Binding-site contacts:
Ligand atom O2 contacts residue ASP36 of chain 1.C at 2.8 Å (salt-bridge).
Ligand atom O3P contacts residue GLY146 of chain 1.C at 3.0 Å (h-bond).
Ligand atom O3 contacts residue ZN1 of chain 1.Q at 2.9 Å.
Ligand atom O3P contacts residue SER199 of chain 1.C at 2.5 Å (h-bond).
Ligand atom O1 contacts residue MET38 of chain 1.C at 3.6 Å.
Ligand atom O4 contacts residue SER9 of chain 1.C at 2.6 Å (h-bond).
Ligand atom O1P contacts residue GLY198 of chain 1.C at 2.7 Å (h-bond).
Ligand atom C2 contacts residue ASP176 of chain 1.C at 3.7 Å.
Ligand atom O2 contacts residue HIS67 of chain 1.C at 3.6 Å.
Ligand atom O2P contacts residue GLY177 of chain 1.C at 3.5 Å.
Ligand atom O4 contacts residue LEU11 of chain 1.C at 3.2 Å.
Ligand atom O2 contacts residue MET69 of chain 1.C at 3.4 Å.
Ligand atom O1 contacts residue MET69 of chain 1.C at 3.4 Å (h-bond).
Ligand atom O2 contacts residue ASP176 of chain 1.C at 2.9 Å (salt-bridge).
Ligand atom C3 contacts residue ZN1 of chain 1.Q at 3.8 Å.
Ligand atom O1 contacts residue GLY143 of chain 1.C at 2.8 Å (h-bond).
Ligand atom O2 contacts residue ZN1 of chain 1.Q at 2.6 Å.
Ligand atom O3 contacts residue ASP36 of chain 1.C at 2.7 Å (salt-bridge).
Ligand atom C2 contacts residue ASP36 of chain 1.C at 3.3 Å.
Ligand atom O1 contacts residue PHE144 of chain 1.C at 3.6 Å (h-bond).
Ligand atom O3 contacts residue ASP176 of chain 1.C at 2.8 Å (salt-bridge).
Ligand atom O4 contacts residue ASP36 of chain 1.C at 3.1 Å (salt-bridge).
Ligand atom C3 contacts residue ASP36 of chain 1.C at 3.4 Å.
Ligand atom O2P contacts residue GLY178 of chain 1.C at 2.8 Å (h-bond).
Ligand atom C3 contacts residue ASP176 of chain 1.C at 3.1 Å.
Ligand atom O3 contacts residue HIS34 of chain 1.C at 3.6 Å.
Ligand atom O1 contacts residue PRO142 of chain 1.C at 3.6 Å.
Ligand atom C4 contacts residue SER9 of chain 1.C at 3.8 Å.
Ligand atom P contacts residue GLY198 of chain 1.C at 3.9 Å.
Ligand atom O5 contacts residue GLY145 of chain 1.C at 3.4 Å.
Ligand atom O3 contacts residue VAL196 of chain 1.C at 3.8 Å.
Ligand atom O3P contacts residue GLY145 of chain 1.C at 3.5 Å.
Ligand atom P contacts residue SER199 of chain 1.C at 3.8 Å.
Ligand atom C4 contacts residue ASP36 of chain 1.C at 3.8 Å.
Ligand atom C1 contacts residue PHE144 of chain 1.C at 3.8 Å (hydrophobic).
Ligand atom C2 contacts residue ZN1 of chain 1.Q at 3.6 Å.
Ligand atom C5 contacts residue ASP176 of chain 1.C at 3.7 Å.
Ligand atom O1P contacts residue SER199 of chain 1.C at 3.8 Å.
Ligand atom O1P contacts residue ALA197 of chain 1.C at 3.6 Å.
Ligand atom O3 contacts residue SER9 of chain 1.C at 3.4 Å (h-bond).

Sequence of chain 1.C:
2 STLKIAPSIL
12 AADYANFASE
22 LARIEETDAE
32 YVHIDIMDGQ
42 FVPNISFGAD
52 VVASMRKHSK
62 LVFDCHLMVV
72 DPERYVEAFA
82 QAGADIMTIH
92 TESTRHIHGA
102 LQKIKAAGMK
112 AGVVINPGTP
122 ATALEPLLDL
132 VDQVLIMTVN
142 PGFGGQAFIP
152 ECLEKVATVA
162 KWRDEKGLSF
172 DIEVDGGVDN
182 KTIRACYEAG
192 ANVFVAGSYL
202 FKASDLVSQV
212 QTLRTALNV

The protein below binds the small molecule below.
Small molecule (SMILES): O=P(O)(O)OC[C@@H](O)[C@H](O)[C@@H](O)CO